This small molecule binds to this protein.
Small molecule (SMILES): CC(=O)N[C@H]1[C@H](O[C@H]2[C@H](O)[C@@H](NC(C)=O)CO[C@@H]2CO)O[C@H](CO)[C@@H](O)[C@@H]1O

Sequence of chain 1.B:
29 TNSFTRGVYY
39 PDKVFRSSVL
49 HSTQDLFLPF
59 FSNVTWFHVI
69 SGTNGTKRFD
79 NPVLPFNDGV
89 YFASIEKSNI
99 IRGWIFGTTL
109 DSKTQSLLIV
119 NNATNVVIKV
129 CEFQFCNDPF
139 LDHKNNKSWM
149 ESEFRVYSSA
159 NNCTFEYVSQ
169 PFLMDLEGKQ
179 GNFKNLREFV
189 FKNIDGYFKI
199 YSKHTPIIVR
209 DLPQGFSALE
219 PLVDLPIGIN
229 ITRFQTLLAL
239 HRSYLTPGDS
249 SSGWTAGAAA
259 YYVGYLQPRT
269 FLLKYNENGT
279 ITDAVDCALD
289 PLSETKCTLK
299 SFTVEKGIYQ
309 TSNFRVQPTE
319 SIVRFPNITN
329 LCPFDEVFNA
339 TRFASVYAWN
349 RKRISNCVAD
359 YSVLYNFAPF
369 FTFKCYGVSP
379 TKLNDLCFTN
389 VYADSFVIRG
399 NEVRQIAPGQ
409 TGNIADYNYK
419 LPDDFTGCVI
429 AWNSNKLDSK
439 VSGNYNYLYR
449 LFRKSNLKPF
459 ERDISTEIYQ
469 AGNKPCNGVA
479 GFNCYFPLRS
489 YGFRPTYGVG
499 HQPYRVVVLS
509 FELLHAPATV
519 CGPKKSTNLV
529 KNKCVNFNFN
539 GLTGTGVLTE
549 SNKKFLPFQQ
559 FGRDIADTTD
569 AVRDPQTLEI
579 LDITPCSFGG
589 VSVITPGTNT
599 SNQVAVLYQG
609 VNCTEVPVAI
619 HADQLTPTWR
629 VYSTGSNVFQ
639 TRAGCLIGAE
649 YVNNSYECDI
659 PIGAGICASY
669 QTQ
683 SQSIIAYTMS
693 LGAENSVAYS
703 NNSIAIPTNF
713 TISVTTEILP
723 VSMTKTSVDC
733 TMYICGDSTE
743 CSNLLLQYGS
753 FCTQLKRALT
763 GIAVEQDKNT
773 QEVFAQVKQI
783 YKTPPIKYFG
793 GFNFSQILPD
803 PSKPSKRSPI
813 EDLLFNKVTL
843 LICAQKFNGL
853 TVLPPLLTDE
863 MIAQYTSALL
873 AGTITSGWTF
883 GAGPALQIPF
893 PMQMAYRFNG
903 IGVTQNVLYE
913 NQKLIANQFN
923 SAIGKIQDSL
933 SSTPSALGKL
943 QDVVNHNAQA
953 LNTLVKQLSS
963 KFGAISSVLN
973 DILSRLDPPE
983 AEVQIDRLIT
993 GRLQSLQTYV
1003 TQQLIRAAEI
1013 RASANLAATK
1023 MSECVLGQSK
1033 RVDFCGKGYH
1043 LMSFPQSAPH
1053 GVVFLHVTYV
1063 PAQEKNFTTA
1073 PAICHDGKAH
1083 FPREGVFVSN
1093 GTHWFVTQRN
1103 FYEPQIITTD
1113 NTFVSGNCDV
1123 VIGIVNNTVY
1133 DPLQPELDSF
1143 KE

Binding-site contacts:
Ligand atom C2 contacts residue ASN795 of chain 1.B at 2.5 Å.
Ligand atom C2 contacts residue SER797 of chain 1.B at 4.4 Å.
Ligand atom C7 contacts residue ASN795 of chain 1.B at 3.9 Å.
Ligand atom O5 contacts residue SER797 of chain 1.B at 3.7 Å.
Ligand atom O5 contacts residue ASN795 of chain 1.B at 2.4 Å (h-bond).
Ligand atom C1 contacts residue ASN795 of chain 1.B at 1.4 Å.
Ligand atom N2 contacts residue ASN795 of chain 1.B at 2.9 Å (h-bond).
Ligand atom C5 contacts residue ASN795 of chain 1.B at 3.7 Å.
Ligand atom O7 contacts residue ASN795 of chain 1.B at 4.4 Å.
Ligand atom O6 contacts residue ASN795 of chain 1.B at 4.5 Å.
Ligand atom C3 contacts residue SER797 of chain 1.B at 4.5 Å.
Ligand atom C5 contacts residue SER797 of chain 1.B at 3.8 Å.
Ligand atom C4 contacts residue ASN795 of chain 1.B at 4.2 Å.
Ligand atom C3 contacts residue ASN795 of chain 1.B at 3.8 Å.
Ligand atom C1 contacts residue SER797 of chain 1.B at 3.4 Å.